Sequence of chain 1.D:
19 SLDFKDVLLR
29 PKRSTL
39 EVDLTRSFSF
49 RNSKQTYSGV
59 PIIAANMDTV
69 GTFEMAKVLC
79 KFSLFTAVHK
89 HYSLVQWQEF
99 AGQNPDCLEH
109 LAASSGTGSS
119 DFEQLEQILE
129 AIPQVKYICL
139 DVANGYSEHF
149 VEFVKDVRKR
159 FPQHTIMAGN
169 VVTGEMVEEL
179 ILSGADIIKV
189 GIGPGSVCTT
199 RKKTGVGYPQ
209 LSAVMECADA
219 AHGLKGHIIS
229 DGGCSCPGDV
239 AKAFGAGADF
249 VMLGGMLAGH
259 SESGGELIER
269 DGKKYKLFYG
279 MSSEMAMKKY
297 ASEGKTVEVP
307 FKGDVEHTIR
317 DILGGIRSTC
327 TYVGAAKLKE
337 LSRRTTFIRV

A small-molecule ligand and the protein it binds are described below.
Small molecule (SMILES): O=c1[nH]cnc2c1ncn2[C@@H]1O[C@H](COP(=O)(O)O)[C@@H](O)[C@H]1O

Binding-site contacts:
Ligand atom O3' contacts residue ALA63 of chain 1.D at 3.5 Å.
Ligand atom C8 contacts residue MET65 of chain 1.D at 3.5 Å (hydrophobic).
Ligand atom O3' contacts residue MET250 of chain 1.D at 3.5 Å (h-bond).
Ligand atom O3P contacts residue GLY231 of chain 1.D at 2.9 Å (h-bond).
Ligand atom C3' contacts residue ASP229 of chain 1.D at 3.4 Å.
Ligand atom O1P contacts residue GLY252 of chain 1.D at 2.9 Å (h-bond).
Ligand atom C6 contacts residue MET279 of chain 1.D at 3.8 Å (hydrophobic).
Ligand atom O5' contacts residue GLY230 of chain 1.D at 3.4 Å.
Ligand atom O6 contacts residue GLY300 of chain 1.D at 3.4 Å.
Ligand atom O6 contacts residue SER280 of chain 1.D at 2.9 Å (h-bond).
Ligand atom O1P contacts residue GLY253 of chain 1.D at 3.5 Å (h-bond).
Ligand atom O2' contacts residue ASP229 of chain 1.D at 2.6 Å (salt-bridge).
Ligand atom N7 contacts residue MET65 of chain 1.D at 3.8 Å.
Ligand atom C6 contacts residue SER280 of chain 1.D at 3.6 Å.
Ligand atom C5 contacts residue MET279 of chain 1.D at 3.7 Å (hydrophobic).
Ligand atom O6 contacts residue MET279 of chain 1.D at 3.1 Å (h-bond).
Ligand atom N7 contacts residue GLY278 of chain 1.D at 3.5 Å.
Ligand atom P contacts residue GLY253 of chain 1.D at 3.7 Å.
Ligand atom O5' contacts residue GLY193 of chain 1.D at 3.5 Å.
Ligand atom O2' contacts residue ASN168 of chain 1.D at 3.8 Å.
Ligand atom N3 contacts residue CYS196 of chain 1.D at 3.1 Å (h-bond).
Ligand atom O3P contacts residue GLY193 of chain 1.D at 3.4 Å.
Ligand atom C2' contacts residue ASP229 of chain 1.D at 3.7 Å.
Ligand atom O6 contacts residue GLU299 of chain 1.D at 3.6 Å (salt-bridge).
Ligand atom C2 contacts residue CYS196 of chain 1.D at 2.4 Å (hydrophobic).
Ligand atom N1 contacts residue GLU299 of chain 1.D at 2.7 Å (salt-bridge).
Ligand atom O3' contacts residue ASP229 of chain 1.D at 2.4 Å (salt-bridge).
Ligand atom N7 contacts residue MET279 of chain 1.D at 3.0 Å (h-bond).
Ligand atom O2P contacts residue SER194 of chain 1.D at 2.7 Å (h-bond).
Ligand atom P contacts residue SER194 of chain 1.D at 3.7 Å.
Ligand atom O2P contacts residue GLY253 of chain 1.D at 2.8 Å (h-bond).
Ligand atom C4' contacts residue ASP229 of chain 1.D at 3.4 Å.
Ligand atom O2P contacts residue GLY252 of chain 1.D at 3.8 Å.
Ligand atom O6 contacts residue GLY278 of chain 1.D at 3.1 Å.
Ligand atom C5' contacts residue GLY252 of chain 1.D at 3.8 Å.
Ligand atom C6 contacts residue GLU299 of chain 1.D at 3.6 Å.
Ligand atom N1 contacts residue CYS196 of chain 1.D at 3.4 Å (h-bond).
Ligand atom O3P contacts residue SER194 of chain 1.D at 2.8 Å (h-bond).
Ligand atom C2 contacts residue GLU299 of chain 1.D at 3.4 Å.
Ligand atom N1 contacts residue SER280 of chain 1.D at 3.6 Å (h-bond).